Binding-site contacts:
Ligand atom CE1 contacts residue LEU195 of chain 1.A at 3.5 Å (hydrophobic).
Ligand atom OG contacts residue LEU200 of chain 1.A at 3.7 Å.
Ligand atom CD1 contacts residue LEU195 of chain 1.A at 3.7 Å (hydrophobic).
Ligand atom OH contacts residue MET198 of chain 1.A at 3.9 Å.
Ligand atom CB contacts residue LEU164 of chain 1.A at 3.8 Å (hydrophobic).
Ligand atom CB contacts residue MET198 of chain 1.A at 3.8 Å (hydrophobic).
Ligand atom C contacts residue ASP161 of chain 1.A at 3.5 Å.
Ligand atom P contacts residue TYR369 of chain 1.A at 3.7 Å.
Ligand atom O3P contacts residue HIS202 of chain 1.A at 3.4 Å.
Ligand atom OG contacts residue HIS202 of chain 1.A at 4.0 Å.
Ligand atom O3P contacts residue ARG365 of chain 1.A at 2.8 Å (salt-bridge).
Ligand atom C contacts residue GLU199 of chain 1.A at 4.1 Å.
Ligand atom O contacts residue GLY165 of chain 1.A at 3.9 Å.
Ligand atom O2P contacts residue ARG158 of chain 1.A at 3.0 Å (salt-bridge).
Ligand atom O contacts residue ASP161 of chain 1.A at 3.5 Å.
Ligand atom OG contacts residue ASP161 of chain 1.A at 2.7 Å (salt-bridge).
Ligand atom CB contacts residue ASP161 of chain 1.A at 3.4 Å.
Ligand atom P contacts residue ARG158 of chain 1.A at 3.5 Å.
Ligand atom CG contacts residue MET198 of chain 1.A at 4.1 Å (hydrophobic).
Ligand atom CG contacts residue GLY165 of chain 1.A at 3.5 Å.
Ligand atom O3P contacts residue ARG158 of chain 1.A at 2.8 Å (salt-bridge).
Ligand atom N contacts residue GLY165 of chain 1.A at 4.0 Å.
Ligand atom O1P contacts residue ARG365 of chain 1.A at 3.9 Å.
Ligand atom CE2 contacts residue MET198 of chain 1.A at 4.0 Å (hydrophobic).
Ligand atom CG contacts residue ILE166 of chain 1.A at 3.7 Å (hydrophobic).
Ligand atom CD2 contacts residue PHE64 of chain 1.A at 4.0 Å (hydrophobic).
Ligand atom O contacts residue ASP161 of chain 1.A at 3.9 Å.
Ligand atom CA contacts residue GLY165 of chain 1.A at 4.1 Å.
Ligand atom O3P contacts residue TYR369 of chain 1.A at 3.3 Å (h-bond).
Ligand atom N contacts residue ASP161 of chain 1.A at 3.0 Å (salt-bridge).
Ligand atom CA contacts residue LEU200 of chain 1.A at 4.0 Å (hydrophobic).
Ligand atom OG contacts residue TYR369 of chain 1.A at 4.0 Å.
Ligand atom CB contacts residue GLY165 of chain 1.A at 3.4 Å.
Ligand atom C contacts residue GLY165 of chain 1.A at 3.9 Å.
Ligand atom O contacts residue LYS162 of chain 1.A at 3.2 Å.
Ligand atom OG contacts residue ARG158 of chain 1.A at 4.1 Å.
Ligand atom CB contacts residue LYS162 of chain 1.A at 4.1 Å.
Ligand atom CD contacts residue PHE64 of chain 1.A at 3.8 Å (hydrophobic).
Ligand atom CA contacts residue ASP161 of chain 1.A at 3.2 Å.
Ligand atom O1P contacts residue TYR369 of chain 1.A at 3.3 Å (h-bond).

Sequence of chain 1.A:
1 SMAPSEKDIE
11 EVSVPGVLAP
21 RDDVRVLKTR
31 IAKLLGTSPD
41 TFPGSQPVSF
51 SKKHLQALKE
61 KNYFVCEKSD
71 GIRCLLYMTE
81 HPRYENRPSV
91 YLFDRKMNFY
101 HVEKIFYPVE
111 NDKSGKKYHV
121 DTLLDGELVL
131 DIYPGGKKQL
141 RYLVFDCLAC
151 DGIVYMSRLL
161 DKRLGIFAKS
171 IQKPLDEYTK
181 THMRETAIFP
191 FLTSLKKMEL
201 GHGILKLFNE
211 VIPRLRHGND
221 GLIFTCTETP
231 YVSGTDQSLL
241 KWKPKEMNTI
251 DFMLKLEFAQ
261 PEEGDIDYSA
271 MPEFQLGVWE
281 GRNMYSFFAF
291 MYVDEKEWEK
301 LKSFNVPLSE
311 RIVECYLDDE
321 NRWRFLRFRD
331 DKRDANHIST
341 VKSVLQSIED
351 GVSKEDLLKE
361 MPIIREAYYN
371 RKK

This protein binds this small molecule.
Small molecule (SMILES): C[C@H](COP(=O)(O)O)NC(=O)[C@@H](NC(=O)[C@@H]1CCCN1C(=O)[C@H](COP(=O)(O)O)NC(=O)[C@H](Cc1ccc(O)cc1)NC(=O)[C@H](CO)NC(=O)[C@@H]1CCCN1C(=O)[C@@H](N)COP(=O)(O)O)[C@@H](C)O